Sequence of chain 1.B:
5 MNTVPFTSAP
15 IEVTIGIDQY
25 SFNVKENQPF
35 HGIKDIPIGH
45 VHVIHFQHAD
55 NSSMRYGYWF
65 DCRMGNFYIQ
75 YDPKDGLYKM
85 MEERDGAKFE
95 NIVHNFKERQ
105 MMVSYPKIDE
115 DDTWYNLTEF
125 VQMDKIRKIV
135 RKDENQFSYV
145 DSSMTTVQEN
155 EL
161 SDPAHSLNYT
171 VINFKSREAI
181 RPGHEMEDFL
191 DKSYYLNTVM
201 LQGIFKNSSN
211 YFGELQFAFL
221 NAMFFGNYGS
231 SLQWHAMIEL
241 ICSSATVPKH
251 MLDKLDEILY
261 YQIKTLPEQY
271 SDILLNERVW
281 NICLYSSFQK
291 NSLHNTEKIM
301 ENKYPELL

Binding-site contacts:
Ligand atom C4 contacts residue GLU214 of chain 1.B at 3.5 Å.
Ligand atom C6 contacts residue ASN210 of chain 1.B at 3.2 Å.
Ligand atom C1 contacts residue GLU214 of chain 1.B at 4.1 Å.
Ligand atom C4 contacts residue LYS129 of chain 1.B at 3.6 Å.
Ligand atom N2 contacts residue ILE204 of chain 1.B at 3.5 Å (h-bond).
Ligand atom C4 contacts residue GLY213 of chain 1.B at 3.6 Å.
Ligand atom C6 contacts residue GLU214 of chain 1.B at 4.0 Å.
Ligand atom C5 contacts residue PHE124 of chain 1.B at 3.4 Å (hydrophobic).
Ligand atom N contacts residue PHE205 of chain 1.B at 3.7 Å.
Ligand atom O1 contacts residue ILE204 of chain 1.B at 4.0 Å.
Ligand atom N contacts residue GLU214 of chain 1.B at 3.1 Å (salt-bridge).
Ligand atom C1 contacts residue ILE133 of chain 1.B at 3.5 Å (hydrophobic).
Ligand atom C contacts residue GLU214 of chain 1.B at 4.1 Å.
Ligand atom C8 contacts residue GLU214 of chain 1.B at 3.4 Å.
Ligand atom N2 contacts residue PHE205 of chain 1.B at 3.9 Å.
Ligand atom C8 contacts residue THR170 of chain 1.B at 3.8 Å.
Ligand atom C contacts residue ILE130 of chain 1.B at 4.0 Å (hydrophobic).
Ligand atom O contacts residue LYS129 of chain 1.B at 3.8 Å.
Ligand atom C contacts residue GLY213 of chain 1.B at 3.6 Å.
Ligand atom C1 contacts residue LYS129 of chain 1.B at 3.3 Å.
Ligand atom C5 contacts residue GLN126 of chain 1.B at 4.0 Å.
Ligand atom C2 contacts residue LYS129 of chain 1.B at 3.3 Å.
Ligand atom C5 contacts residue VAL125 of chain 1.B at 3.9 Å (hydrophobic).
Ligand atom O contacts residue LYS132 of chain 1.B at 3.7 Å.
Ligand atom N2 contacts residue THR170 of chain 1.B at 3.6 Å (h-bond).
Ligand atom C2 contacts residue ILE133 of chain 1.B at 3.5 Å (hydrophobic).
Ligand atom C5 contacts residue GLU214 of chain 1.B at 3.7 Å.
Ligand atom C3 contacts residue ASN210 of chain 1.B at 3.6 Å.
Ligand atom C3 contacts residue GLU214 of chain 1.B at 3.7 Å.
Ligand atom C4 contacts residue ASN210 of chain 1.B at 3.5 Å.
Ligand atom N1 contacts residue LYS132 of chain 1.B at 3.8 Å.
Ligand atom C9 contacts residue THR170 of chain 1.B at 3.8 Å.
Ligand atom C2 contacts residue GLU214 of chain 1.B at 3.7 Å.
Ligand atom C1 contacts residue ILE130 of chain 1.B at 3.8 Å (hydrophobic).
Ligand atom C7 contacts residue GLU214 of chain 1.B at 3.8 Å.
Ligand atom C4 contacts residue PHE124 of chain 1.B at 3.9 Å (hydrophobic).
Ligand atom C3 contacts residue LYS129 of chain 1.B at 3.8 Å.
Ligand atom C5 contacts residue GLY213 of chain 1.B at 3.4 Å.
Ligand atom C5 contacts residue LYS129 of chain 1.B at 3.7 Å.
Ligand atom C contacts residue LYS129 of chain 1.B at 3.9 Å.

The small molecule below binds the protein below.
Small molecule (SMILES): [H]/N=C(\CC(=O)NCc1ccccc1)NO